Binding-site contacts:
Ligand atom N08 contacts residue PEG1 of chain 5.C at 3.7 Å.
Ligand atom C24 contacts residue PHE104 of chain 5.A at 3.8 Å (hydrophobic).
Ligand atom C02 contacts residue TRP56 of chain 5.A at 3.5 Å (hydrophobic).
Ligand atom C19 contacts residue TRP56 of chain 5.A at 3.6 Å (hydrophobic).
Ligand atom C22 contacts residue PHE104 of chain 5.A at 3.8 Å (hydrophobic).
Ligand atom C02 contacts residue PHE422 of chain 5.A at 3.8 Å (hydrophobic).
Ligand atom C07 contacts residue GLU421 of chain 5.A at 3.9 Å.
Ligand atom N03 contacts residue PHE422 of chain 5.A at 3.8 Å.
Ligand atom C09 contacts residue PEG1 of chain 5.C at 2.8 Å.
Ligand atom O17 contacts residue GLU421 of chain 5.A at 3.4 Å.
Ligand atom C06 contacts residue GLU421 of chain 5.A at 3.5 Å.
Ligand atom C09 contacts residue GLU421 of chain 5.A at 3.1 Å.
Ligand atom C12 contacts residue ASP46 of chain 5.A at 3.0 Å.
Ligand atom N18 contacts residue ILE48 of chain 5.A at 3.2 Å.
Ligand atom C02 contacts residue SER103 of chain 5.A at 3.8 Å.
Ligand atom O14 contacts residue SER103 of chain 5.A at 3.8 Å.
Ligand atom C10 contacts residue ASP46 of chain 5.A at 3.4 Å.
Ligand atom S05 contacts residue TRP56 of chain 5.A at 3.9 Å.
Ligand atom N03 contacts residue TRP56 of chain 5.A at 3.7 Å.
Ligand atom C23 contacts residue PHE104 of chain 5.A at 3.6 Å (hydrophobic).
Ligand atom C26 contacts residue TRP56 of chain 5.A at 3.9 Å (hydrophobic).
Ligand atom C21 contacts residue TRP56 of chain 5.A at 3.6 Å (hydrophobic).
Ligand atom N01 contacts residue PHE422 of chain 5.A at 2.9 Å (h-bond).
Ligand atom C10 contacts residue PEG1 of chain 5.C at 3.1 Å.
Ligand atom C26 contacts residue VAL60 of chain 5.A at 3.8 Å (hydrophobic).
Ligand atom N01 contacts residue MET85 of chain 5.A at 3.5 Å.
Ligand atom C16 contacts residue PEG1 of chain 5.C at 3.4 Å.
Ligand atom N11 contacts residue PEG1 of chain 5.C at 3.5 Å (h-bond).
Ligand atom C22 contacts residue TRP56 of chain 5.A at 3.5 Å (hydrophobic).
Ligand atom C25 contacts residue LEU83 of chain 5.A at 3.8 Å (hydrophobic).
Ligand atom C15 contacts residue PHE104 of chain 5.A at 3.8 Å (hydrophobic).
Ligand atom N11 contacts residue ASP46 of chain 5.A at 3.7 Å.
Ligand atom N01 contacts residue TRP56 of chain 5.A at 3.5 Å.
Ligand atom S20 contacts residue ALA53 of chain 5.A at 3.6 Å.
Ligand atom N18 contacts residue TRP56 of chain 5.A at 3.7 Å.
Ligand atom C06 contacts residue TRP56 of chain 5.A at 3.8 Å (hydrophobic).
Ligand atom C24 contacts residue ALA53 of chain 5.A at 3.8 Å (hydrophobic).
Ligand atom C04 contacts residue TRP56 of chain 5.A at 3.6 Å (hydrophobic).
Ligand atom C23 contacts residue TRP56 of chain 5.A at 3.6 Å (hydrophobic).
Ligand atom N01 contacts residue SER103 of chain 5.A at 2.7 Å (h-bond).

A small-molecule ligand and the protein it binds are described below.
Small molecule (SMILES): Nc1nc(SCC(=O)NCCN2CCOCC2)nc2sc3c(c12)CCCC3

Sequence of chain 5.A:
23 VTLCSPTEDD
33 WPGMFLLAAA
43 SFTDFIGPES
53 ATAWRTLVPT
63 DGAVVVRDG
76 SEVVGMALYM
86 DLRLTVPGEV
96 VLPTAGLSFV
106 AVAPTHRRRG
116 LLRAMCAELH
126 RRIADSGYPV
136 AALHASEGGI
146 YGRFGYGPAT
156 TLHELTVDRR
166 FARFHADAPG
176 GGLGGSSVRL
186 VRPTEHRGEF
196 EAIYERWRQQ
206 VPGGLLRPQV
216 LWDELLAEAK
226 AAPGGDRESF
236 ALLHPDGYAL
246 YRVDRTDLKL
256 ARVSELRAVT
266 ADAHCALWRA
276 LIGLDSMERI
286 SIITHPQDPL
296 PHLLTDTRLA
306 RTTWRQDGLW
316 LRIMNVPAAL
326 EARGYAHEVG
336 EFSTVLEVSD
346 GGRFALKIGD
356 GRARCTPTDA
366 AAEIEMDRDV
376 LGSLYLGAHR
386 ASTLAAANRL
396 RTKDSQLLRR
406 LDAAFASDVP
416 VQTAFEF